This small molecule binds to this protein.
Small molecule (SMILES): OC[C@H]1O[C@@H](O)[C@@H](O)[C@@H](O)[C@@H]1O

Binding-site contacts:
Ligand atom C2 contacts residue TRP19 of chain 1.A at 2.6 Å (hydrophobic).
Ligand atom C3 contacts residue ARG29 of chain 1.A at 3.8 Å.
Ligand atom C4 contacts residue TRP19 of chain 1.A at 3.2 Å (hydrophobic).
Ligand atom C1 contacts residue ARG29 of chain 1.A at 4.4 Å.
Ligand atom O3 contacts residue TRP19 of chain 1.A at 3.1 Å (h-bond).
Ligand atom C3 contacts residue TRP19 of chain 1.A at 3.3 Å (hydrophobic).
Ligand atom C1 contacts residue TRP19 of chain 1.A at 1.6 Å (hydrophobic).
Ligand atom C5 contacts residue TRP19 of chain 1.A at 3.5 Å (hydrophobic).
Ligand atom C1 contacts residue SER18 of chain 1.A at 4.4 Å.
Ligand atom O3 contacts residue ARG29 of chain 1.A at 2.6 Å (salt-bridge).
Ligand atom O5 contacts residue TRP19 of chain 1.A at 2.5 Å.
Ligand atom O2 contacts residue ARG29 of chain 1.A at 2.8 Å (salt-bridge).
Ligand atom O2 contacts residue TRP19 of chain 1.A at 2.8 Å.
Ligand atom C2 contacts residue ARG29 of chain 1.A at 4.0 Å.

Sequence of chain 1.A:
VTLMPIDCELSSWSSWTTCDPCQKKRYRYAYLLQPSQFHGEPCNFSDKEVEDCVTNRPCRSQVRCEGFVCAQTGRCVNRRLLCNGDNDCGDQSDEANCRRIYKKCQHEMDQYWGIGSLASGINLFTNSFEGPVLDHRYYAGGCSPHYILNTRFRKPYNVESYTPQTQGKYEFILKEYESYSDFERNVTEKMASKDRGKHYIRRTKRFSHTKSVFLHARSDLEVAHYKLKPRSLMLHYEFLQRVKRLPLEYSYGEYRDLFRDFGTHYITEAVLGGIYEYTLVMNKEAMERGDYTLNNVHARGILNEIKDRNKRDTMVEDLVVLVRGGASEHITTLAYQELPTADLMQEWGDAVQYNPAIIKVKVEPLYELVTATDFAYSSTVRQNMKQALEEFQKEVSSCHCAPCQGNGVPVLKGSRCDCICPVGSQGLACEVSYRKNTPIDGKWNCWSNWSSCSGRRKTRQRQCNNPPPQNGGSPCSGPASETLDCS